This small molecule binds to this protein.
Small molecule (SMILES): O=c1cccc2n1C[C@@H]1CNC[C@H]2C1

Sequence of chain 1.C:
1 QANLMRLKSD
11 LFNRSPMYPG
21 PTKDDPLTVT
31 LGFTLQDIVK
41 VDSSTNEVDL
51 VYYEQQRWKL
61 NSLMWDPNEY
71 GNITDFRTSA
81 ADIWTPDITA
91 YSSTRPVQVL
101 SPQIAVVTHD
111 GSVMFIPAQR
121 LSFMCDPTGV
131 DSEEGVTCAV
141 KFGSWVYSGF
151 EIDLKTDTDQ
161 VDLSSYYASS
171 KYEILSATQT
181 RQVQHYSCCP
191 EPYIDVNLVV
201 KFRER

Sequence of chain 1.D:
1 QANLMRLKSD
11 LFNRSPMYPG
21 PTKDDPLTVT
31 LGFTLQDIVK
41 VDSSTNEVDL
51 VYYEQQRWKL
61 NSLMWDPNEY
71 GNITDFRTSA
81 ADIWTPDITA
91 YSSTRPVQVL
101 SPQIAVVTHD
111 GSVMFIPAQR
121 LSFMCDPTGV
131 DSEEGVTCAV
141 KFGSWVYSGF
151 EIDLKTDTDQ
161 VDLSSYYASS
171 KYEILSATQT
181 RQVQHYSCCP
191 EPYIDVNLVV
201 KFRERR

Binding-site contacts:
Ligand atom N contacts residue TRP145 of chain 1.C at 3.2 Å (h-bond).
Ligand atom C9 contacts residue TYR91 of chain 1.C at 3.9 Å (hydrophobic).
Ligand atom C5 contacts residue ILE116 of chain 1.D at 3.9 Å (hydrophobic).
Ligand atom C contacts residue TRP145 of chain 1.C at 3.5 Å (hydrophobic).
Ligand atom C6 contacts residue TYR53 of chain 1.D at 4.2 Å (hydrophobic).
Ligand atom O contacts residue VAL146 of chain 1.C at 3.7 Å.
Ligand atom C10 contacts residue TRP145 of chain 1.C at 3.6 Å (hydrophobic).
Ligand atom C8 contacts residue TRP145 of chain 1.C at 4.0 Å (hydrophobic).
Ligand atom O contacts residue ILE116 of chain 1.D at 3.5 Å.
Ligand atom N contacts residue ILE116 of chain 1.D at 3.6 Å.
Ligand atom C9 contacts residue TYR193 of chain 1.C at 3.8 Å (hydrophobic).
Ligand atom C2 contacts residue TRP145 of chain 1.C at 4.2 Å (hydrophobic).
Ligand atom C6 contacts residue TRP145 of chain 1.C at 3.9 Å (hydrophobic).
Ligand atom C4 contacts residue ILE116 of chain 1.D at 4.2 Å (hydrophobic).
Ligand atom C1 contacts residue ILE116 of chain 1.D at 4.2 Å (hydrophobic).
Ligand atom C8 contacts residue CYS188 of chain 1.C at 3.5 Å (hydrophobic).
Ligand atom C5 contacts residue TRP145 of chain 1.C at 3.4 Å (hydrophobic).
Ligand atom C contacts residue VAL146 of chain 1.C at 4.0 Å (hydrophobic).
Ligand atom C2 contacts residue VAL146 of chain 1.C at 3.7 Å (hydrophobic).
Ligand atom C9 contacts residue TYR186 of chain 1.C at 3.8 Å (hydrophobic).
Ligand atom C3 contacts residue VAL146 of chain 1.C at 4.3 Å (hydrophobic).
Ligand atom N1 contacts residue TYR91 of chain 1.C at 3.0 Å (h-bond).
Ligand atom C contacts residue ILE116 of chain 1.D at 3.7 Å (hydrophobic).
Ligand atom C9 contacts residue TRP145 of chain 1.C at 3.4 Å (hydrophobic).
Ligand atom C4 contacts residue TRP145 of chain 1.C at 3.4 Å (hydrophobic).
Ligand atom C3 contacts residue TRP145 of chain 1.C at 4.0 Å (hydrophobic).
Ligand atom O contacts residue TRP145 of chain 1.C at 3.4 Å (h-bond).
Ligand atom C7 contacts residue TYR186 of chain 1.C at 4.2 Å (hydrophobic).
Ligand atom C2 contacts residue VAL106 of chain 1.D at 4.2 Å (hydrophobic).
Ligand atom C4 contacts residue CYS188 of chain 1.C at 3.8 Å (hydrophobic).
Ligand atom N1 contacts residue TRP145 of chain 1.C at 2.7 Å (h-bond).
Ligand atom C3 contacts residue CYS188 of chain 1.C at 3.8 Å (hydrophobic).
Ligand atom C10 contacts residue TYR91 of chain 1.C at 3.7 Å (hydrophobic).
Ligand atom C1 contacts residue TRP145 of chain 1.C at 4.0 Å (hydrophobic).
Ligand atom C3 contacts residue TYR193 of chain 1.C at 3.2 Å (hydrophobic).
Ligand atom C3 contacts residue CYS189 of chain 1.C at 3.8 Å (hydrophobic).
Ligand atom C2 contacts residue TYR193 of chain 1.C at 3.6 Å (hydrophobic).
Ligand atom C7 contacts residue CYS188 of chain 1.C at 3.7 Å (hydrophobic).
Ligand atom C1 contacts residue VAL106 of chain 1.D at 4.2 Å (hydrophobic).
Ligand atom C1 contacts residue VAL146 of chain 1.C at 3.7 Å (hydrophobic).